This protein binds this small molecule.
Small molecule (SMILES): CC(=O)N[C@H]1[C@H](O[C@H]2[C@H](O)[C@@H](NC(C)=O)CO[C@@H]2CO)O[C@H](CO)[C@@H](O[C@@H]2O[C@H](CO[C@H]3O[C@H](CO)[C@@H](O)[C@H](O)[C@@H]3O)[C@@H](O)[C@H](O[C@H]3O[C@H](CO)[C@@H](O)[C@H](O)[C@@H]3O)[C@@H]2O)[C@@H]1O

Binding-site contacts:
Ligand atom C6 contacts residue ASP168 of chain 1.B at 3.0 Å.
Ligand atom C7 contacts residue ASN30 of chain 1.B at 3.1 Å.
Ligand atom O7 contacts residue ASN30 of chain 1.B at 2.8 Å.
Ligand atom C7 contacts residue THR32 of chain 1.B at 3.9 Å.
Ligand atom C5 contacts residue LYS132 of chain 1.B at 4.3 Å.
Ligand atom O4 contacts residue LYS132 of chain 1.B at 2.6 Å (salt-bridge).
Ligand atom O3 contacts residue GLU131 of chain 1.B at 3.4 Å.
Ligand atom C8 contacts residue LEU189 of chain 1.B at 3.8 Å (hydrophobic).
Ligand atom O3 contacts residue THR32 of chain 1.B at 3.7 Å.
Ligand atom O5 contacts residue ASP168 of chain 1.B at 4.0 Å.
Ligand atom O4 contacts residue GLU131 of chain 1.B at 4.0 Å.
Ligand atom O7 contacts residue THR32 of chain 1.B at 3.2 Å.
Ligand atom C1 contacts residue ASN30 of chain 1.B at 1.4 Å.
Ligand atom C6 contacts residue LYS132 of chain 1.B at 4.0 Å.
Ligand atom C5 contacts residue ASN30 of chain 1.B at 3.7 Å.
Ligand atom C6 contacts residue TYR134 of chain 1.B at 4.3 Å (hydrophobic).
Ligand atom C4 contacts residue ASN30 of chain 1.B at 4.2 Å.
Ligand atom O6 contacts residue LYS132 of chain 1.B at 3.7 Å.
Ligand atom C3 contacts residue THR32 of chain 1.B at 4.2 Å.
Ligand atom C2 contacts residue ASN30 of chain 1.B at 2.5 Å.
Ligand atom O6 contacts residue LEU189 of chain 1.B at 3.2 Å.
Ligand atom N2 contacts residue THR32 of chain 1.B at 4.0 Å.
Ligand atom C4 contacts residue LYS132 of chain 1.B at 3.9 Å.
Ligand atom C8 contacts residue SER33 of chain 1.B at 3.6 Å.
Ligand atom C8 contacts residue ASN30 of chain 1.B at 4.3 Å.
Ligand atom C7 contacts residue SER33 of chain 1.B at 3.8 Å.
Ligand atom O7 contacts residue SER33 of chain 1.B at 3.2 Å.
Ligand atom C5 contacts residue ASP168 of chain 1.B at 4.1 Å.
Ligand atom C3 contacts residue GLU131 of chain 1.B at 4.5 Å.
Ligand atom C6 contacts residue LEU189 of chain 1.B at 4.3 Å (hydrophobic).
Ligand atom N2 contacts residue ASN30 of chain 1.B at 2.9 Å (h-bond).
Ligand atom O6 contacts residue ASP168 of chain 1.B at 2.7 Å (salt-bridge).
Ligand atom O5 contacts residue ASN30 of chain 1.B at 2.4 Å (h-bond).
Ligand atom C2 contacts residue THR32 of chain 1.B at 3.6 Å.
Ligand atom C3 contacts residue ASN30 of chain 1.B at 3.8 Å.

Sequence of chain 1.B:
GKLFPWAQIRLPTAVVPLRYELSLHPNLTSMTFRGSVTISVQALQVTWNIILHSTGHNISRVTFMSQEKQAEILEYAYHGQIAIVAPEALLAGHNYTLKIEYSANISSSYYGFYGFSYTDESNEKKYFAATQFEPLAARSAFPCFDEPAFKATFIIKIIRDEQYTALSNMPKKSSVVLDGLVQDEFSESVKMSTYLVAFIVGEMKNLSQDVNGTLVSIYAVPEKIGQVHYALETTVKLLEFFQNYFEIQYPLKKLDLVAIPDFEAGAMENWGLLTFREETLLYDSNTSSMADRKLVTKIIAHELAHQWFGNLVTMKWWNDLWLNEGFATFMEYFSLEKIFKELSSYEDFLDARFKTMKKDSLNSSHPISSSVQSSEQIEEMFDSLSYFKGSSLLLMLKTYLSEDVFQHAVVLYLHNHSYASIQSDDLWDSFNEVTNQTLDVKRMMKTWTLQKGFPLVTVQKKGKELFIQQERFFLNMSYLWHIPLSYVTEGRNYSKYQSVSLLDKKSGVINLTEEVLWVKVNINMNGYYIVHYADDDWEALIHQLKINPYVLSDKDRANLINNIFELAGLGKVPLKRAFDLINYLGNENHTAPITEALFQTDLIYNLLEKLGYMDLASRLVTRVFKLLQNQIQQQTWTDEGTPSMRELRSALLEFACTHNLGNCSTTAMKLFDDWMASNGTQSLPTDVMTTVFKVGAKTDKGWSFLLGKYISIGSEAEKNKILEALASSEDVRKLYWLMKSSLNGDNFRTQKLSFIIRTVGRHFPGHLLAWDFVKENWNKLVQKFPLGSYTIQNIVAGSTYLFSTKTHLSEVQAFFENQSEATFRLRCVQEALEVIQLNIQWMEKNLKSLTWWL